The protein below binds the small molecule below.
Small molecule (SMILES): CC(=O)N[C@H]1[C@H](O[C@H]2[C@H](O)[C@@H](NC(C)=O)CO[C@@H]2CO)O[C@H](CO)[C@@H](O[C@@H]2O[C@H](CO)[C@@H](O)[C@H](O)[C@@H]2O)[C@@H]1O

Binding-site contacts:
Ligand atom C1 contacts residue THR205 of chain 1.A at 3.9 Å.
Ligand atom C7 contacts residue ASN203 of chain 1.A at 3.7 Å.
Ligand atom C5 contacts residue ASN203 of chain 1.A at 3.7 Å.
Ligand atom O5 contacts residue ASN203 of chain 1.A at 2.4 Å (h-bond).
Ligand atom C2 contacts residue ASN203 of chain 1.A at 2.5 Å.
Ligand atom C3 contacts residue ASN203 of chain 1.A at 3.8 Å.
Ligand atom O7 contacts residue HIS320 of chain 1.A at 4.1 Å.
Ligand atom C1 contacts residue ASN203 of chain 1.A at 1.4 Å.
Ligand atom O7 contacts residue ASN203 of chain 1.A at 4.1 Å.
Ligand atom C8 contacts residue SER243 of chain 1.A at 4.2 Å.
Ligand atom N2 contacts residue ASN203 of chain 1.A at 2.9 Å (h-bond).
Ligand atom O5 contacts residue THR205 of chain 1.A at 4.4 Å.
Ligand atom C4 contacts residue ASN203 of chain 1.A at 4.2 Å.
Ligand atom C5 contacts residue THR205 of chain 1.A at 4.2 Å.

Sequence of chain 1.A:
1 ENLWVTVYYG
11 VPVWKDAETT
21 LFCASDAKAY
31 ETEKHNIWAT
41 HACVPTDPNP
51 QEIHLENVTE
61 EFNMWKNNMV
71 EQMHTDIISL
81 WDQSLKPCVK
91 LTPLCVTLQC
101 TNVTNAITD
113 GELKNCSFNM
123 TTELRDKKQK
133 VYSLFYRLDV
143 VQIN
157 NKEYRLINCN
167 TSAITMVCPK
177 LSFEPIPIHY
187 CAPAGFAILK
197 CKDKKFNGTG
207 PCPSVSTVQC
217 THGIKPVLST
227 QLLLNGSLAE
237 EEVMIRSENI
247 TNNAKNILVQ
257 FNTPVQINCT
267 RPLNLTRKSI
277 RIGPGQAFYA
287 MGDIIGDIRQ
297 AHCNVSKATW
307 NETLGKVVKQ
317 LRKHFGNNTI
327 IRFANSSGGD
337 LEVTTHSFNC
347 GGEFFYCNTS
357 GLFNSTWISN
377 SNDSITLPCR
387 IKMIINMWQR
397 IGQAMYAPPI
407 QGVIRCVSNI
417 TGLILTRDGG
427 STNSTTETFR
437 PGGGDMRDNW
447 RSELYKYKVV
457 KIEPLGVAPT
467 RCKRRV